A protein and the small-molecule ligand that binds it are described below.
Small molecule (SMILES): CC(=O)N[C@@H]1[C@@H](O)[C@H](O)[C@@H](CO)O[C@H]1O

Sequence of chain 4.A:
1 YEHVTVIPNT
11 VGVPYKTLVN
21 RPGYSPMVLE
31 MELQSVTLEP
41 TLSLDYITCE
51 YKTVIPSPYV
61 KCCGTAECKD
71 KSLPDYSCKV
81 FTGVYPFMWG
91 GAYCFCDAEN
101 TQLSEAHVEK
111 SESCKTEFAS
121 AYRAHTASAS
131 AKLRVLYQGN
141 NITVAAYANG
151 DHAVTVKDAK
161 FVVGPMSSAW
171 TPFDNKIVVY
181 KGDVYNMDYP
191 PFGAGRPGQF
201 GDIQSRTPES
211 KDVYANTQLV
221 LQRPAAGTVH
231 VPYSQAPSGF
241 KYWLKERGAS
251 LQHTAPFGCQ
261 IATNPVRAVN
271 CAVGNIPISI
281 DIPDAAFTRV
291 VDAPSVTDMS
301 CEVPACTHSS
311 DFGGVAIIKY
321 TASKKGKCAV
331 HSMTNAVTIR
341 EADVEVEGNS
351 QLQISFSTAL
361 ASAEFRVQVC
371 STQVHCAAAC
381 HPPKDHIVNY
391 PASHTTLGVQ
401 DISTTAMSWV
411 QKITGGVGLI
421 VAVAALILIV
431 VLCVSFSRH

Binding-site contacts:
Ligand atom N2 contacts residue ASN259 of chain 4.B at 2.9 Å (h-bond).
Ligand atom O5 contacts residue THR116 of chain 4.A at 2.6 Å (h-bond).
Ligand atom C3 contacts residue ASN259 of chain 4.B at 3.8 Å.
Ligand atom C5 contacts residue THR116 of chain 4.A at 3.5 Å.
Ligand atom C7 contacts residue ASN259 of chain 4.B at 3.1 Å.
Ligand atom C1 contacts residue THR116 of chain 4.A at 3.3 Å.
Ligand atom C6 contacts residue PHE118 of chain 4.A at 4.4 Å (hydrophobic).
Ligand atom C1 contacts residue ASN259 of chain 4.B at 1.4 Å.
Ligand atom C8 contacts residue ASN259 of chain 4.B at 4.1 Å.
Ligand atom O6 contacts residue PHE118 of chain 4.A at 3.9 Å.
Ligand atom O6 contacts residue LYS115 of chain 4.A at 4.4 Å.
Ligand atom O7 contacts residue ASN259 of chain 4.B at 3.0 Å (h-bond).
Ligand atom C5 contacts residue ASN259 of chain 4.B at 3.7 Å.
Ligand atom C2 contacts residue ASN259 of chain 4.B at 2.4 Å.
Ligand atom C6 contacts residue LYS115 of chain 4.A at 3.9 Å.
Ligand atom C6 contacts residue THR116 of chain 4.A at 3.5 Å.
Ligand atom C4 contacts residue ASN259 of chain 4.B at 4.2 Å.
Ligand atom O5 contacts residue ASN259 of chain 4.B at 2.4 Å (h-bond).

Sequence of chain 4.B:
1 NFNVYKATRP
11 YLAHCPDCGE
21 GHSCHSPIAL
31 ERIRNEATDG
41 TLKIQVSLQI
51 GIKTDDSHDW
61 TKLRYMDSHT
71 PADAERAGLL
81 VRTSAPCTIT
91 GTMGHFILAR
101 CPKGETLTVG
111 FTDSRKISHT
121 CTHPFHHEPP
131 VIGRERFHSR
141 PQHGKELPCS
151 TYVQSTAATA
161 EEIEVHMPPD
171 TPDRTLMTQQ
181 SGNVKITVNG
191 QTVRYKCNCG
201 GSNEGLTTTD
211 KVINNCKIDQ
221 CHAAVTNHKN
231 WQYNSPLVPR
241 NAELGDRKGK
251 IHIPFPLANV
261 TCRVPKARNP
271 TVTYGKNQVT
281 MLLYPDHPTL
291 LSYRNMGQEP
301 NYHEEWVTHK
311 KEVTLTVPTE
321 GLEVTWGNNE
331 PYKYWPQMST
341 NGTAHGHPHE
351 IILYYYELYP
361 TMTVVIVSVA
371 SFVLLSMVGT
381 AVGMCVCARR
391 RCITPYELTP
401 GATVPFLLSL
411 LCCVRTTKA